Sequence of chain 13.A:
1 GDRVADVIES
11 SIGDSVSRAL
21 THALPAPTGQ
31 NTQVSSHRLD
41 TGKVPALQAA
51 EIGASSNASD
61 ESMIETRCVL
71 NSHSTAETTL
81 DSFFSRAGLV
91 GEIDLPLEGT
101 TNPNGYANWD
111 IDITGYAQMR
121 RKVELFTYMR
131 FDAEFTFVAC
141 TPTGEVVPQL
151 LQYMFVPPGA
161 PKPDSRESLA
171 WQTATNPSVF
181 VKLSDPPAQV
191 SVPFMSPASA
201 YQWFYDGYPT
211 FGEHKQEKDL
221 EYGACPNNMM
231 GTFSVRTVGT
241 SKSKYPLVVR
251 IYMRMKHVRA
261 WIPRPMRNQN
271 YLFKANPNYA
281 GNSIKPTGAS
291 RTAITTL

Binding-site contacts:
Ligand atom CAH contacts residue TRP203 of chain 13.A at 3.5 Å (hydrophobic).
Ligand atom CAI contacts residue PHE135 of chain 13.A at 3.7 Å (hydrophobic).
Ligand atom CAG contacts residue TRP203 of chain 13.A at 3.7 Å (hydrophobic).
Ligand atom CAS contacts residue TYR201 of chain 13.A at 3.5 Å (hydrophobic).
Ligand atom CAN contacts residue PHE155 of chain 13.A at 3.8 Å (hydrophobic).
Ligand atom CAA contacts residue VAL179 of chain 13.A at 3.2 Å (hydrophobic).
Ligand atom CAL contacts residue ILE111 of chain 13.A at 3.7 Å (hydrophobic).
Ligand atom OAE contacts residue ASP112 of chain 13.A at 3.6 Å.
Ligand atom NAC contacts residue ASP112 of chain 13.A at 2.5 Å (salt-bridge).
Ligand atom CAG contacts residue GLN202 of chain 13.A at 3.3 Å.
Ligand atom CAA contacts residue SER178 of chain 13.A at 3.5 Å.
Ligand atom CAH contacts residue ASN228 of chain 13.A at 3.4 Å.
Ligand atom CBC contacts residue ASN228 of chain 13.A at 3.8 Å.
Ligand atom CAZ contacts residue TRP203 of chain 13.A at 3.5 Å (hydrophobic).
Ligand atom OAE contacts residue ILE113 of chain 13.A at 3.3 Å (h-bond).
Ligand atom CAY contacts residue THR114 of chain 13.A at 3.8 Å.
Ligand atom CAG contacts residue ASN228 of chain 13.A at 3.6 Å.
Ligand atom CAY contacts residue ASP112 of chain 13.A at 3.8 Å.
Ligand atom CAL contacts residue PHE155 of chain 13.A at 3.6 Å (hydrophobic).
Ligand atom CAN contacts residue PRO177 of chain 13.A at 3.4 Å (hydrophobic).
Ligand atom NAC contacts residue THR114 of chain 13.A at 3.3 Å (h-bond).
Ligand atom CAH contacts residue GLN202 of chain 13.A at 3.2 Å.
Ligand atom CAJ contacts residue PHE155 of chain 13.A at 3.7 Å (hydrophobic).
Ligand atom CAT contacts residue TRP203 of chain 13.A at 3.6 Å (hydrophobic).
Ligand atom CAS contacts residue TRP203 of chain 13.A at 3.8 Å (hydrophobic).
Ligand atom CAP contacts residue ILE111 of chain 13.A at 3.8 Å (hydrophobic).
Ligand atom CBC contacts residue TRP203 of chain 13.A at 3.6 Å (hydrophobic).
Ligand atom NBG contacts residue TRP203 of chain 13.A at 3.3 Å.
Ligand atom CAK contacts residue PHE135 of chain 13.A at 3.6 Å (hydrophobic).
Ligand atom OAX contacts residue MET195 of chain 13.A at 3.6 Å.
Ligand atom CAO contacts residue ILE111 of chain 13.A at 3.8 Å (hydrophobic).
Ligand atom CAT contacts residue ASN228 of chain 13.A at 3.5 Å.
Ligand atom CBB contacts residue ILE111 of chain 13.A at 3.6 Å (hydrophobic).
Ligand atom CAF contacts residue PHE137 of chain 13.A at 3.8 Å (hydrophobic).
Ligand atom CAA contacts residue TYR153 of chain 13.A at 3.5 Å (hydrophobic).
Ligand atom OAD contacts residue LYS274 of chain 13.A at 3.0 Å (salt-bridge).
Ligand atom OAX contacts residue ILE111 of chain 13.A at 3.5 Å.
Ligand atom CAA contacts residue PRO177 of chain 13.A at 3.5 Å (hydrophobic).
Ligand atom OAD contacts residue ALA275 of chain 13.A at 3.2 Å.
Ligand atom NAU contacts residue PHE155 of chain 13.A at 3.7 Å.

Sequence of chain 14.C:
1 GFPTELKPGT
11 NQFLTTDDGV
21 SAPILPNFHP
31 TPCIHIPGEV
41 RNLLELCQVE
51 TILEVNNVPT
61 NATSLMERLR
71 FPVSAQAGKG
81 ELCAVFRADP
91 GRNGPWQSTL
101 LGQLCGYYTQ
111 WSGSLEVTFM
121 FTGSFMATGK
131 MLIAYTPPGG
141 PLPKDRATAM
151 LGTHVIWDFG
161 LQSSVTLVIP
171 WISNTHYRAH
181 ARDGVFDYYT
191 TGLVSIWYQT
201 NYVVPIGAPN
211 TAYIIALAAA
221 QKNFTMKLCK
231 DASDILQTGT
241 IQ

This protein binds this small molecule.
Small molecule (SMILES): CCO/N=C/c1ccc(OCC[C@@H](C)CCN2CCN(c3ccnc(C(N)=O)c3)C2=O)cc1

Sequence of chain 13.C:
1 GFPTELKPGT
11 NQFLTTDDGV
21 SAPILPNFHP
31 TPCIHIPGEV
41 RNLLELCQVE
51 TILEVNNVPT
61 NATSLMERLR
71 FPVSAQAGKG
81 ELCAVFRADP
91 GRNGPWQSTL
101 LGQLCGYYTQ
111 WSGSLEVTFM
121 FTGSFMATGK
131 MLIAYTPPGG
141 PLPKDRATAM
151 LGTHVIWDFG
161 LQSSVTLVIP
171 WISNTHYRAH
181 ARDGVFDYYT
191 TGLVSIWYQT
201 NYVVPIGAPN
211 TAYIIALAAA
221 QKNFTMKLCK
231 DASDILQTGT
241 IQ